Binding-site contacts:
Ligand atom O3' contacts residue LYS575 of chain 1.A at 3.2 Å (salt-bridge).
Ligand atom C5' contacts residue LYS575 of chain 1.A at 3.5 Å.
Ligand atom OP1 contacts residue ARG114 of chain 1.A at 3.8 Å.
Ligand atom C3' contacts residue MG1 of chain 1.J at 3.5 Å.
Ligand atom C5' contacts residue GLN48 of chain 1.A at 3.7 Å.
Ligand atom P contacts residue ARG114 of chain 1.A at 3.5 Å.
Ligand atom C5' contacts residue GLY547 of chain 1.A at 3.5 Å.
Ligand atom C3' contacts residue ASP546 of chain 1.A at 3.8 Å.
Ligand atom N9 contacts residue PRO44 of chain 1.A at 3.8 Å.
Ligand atom C3' contacts residue SER576 of chain 1.A at 3.9 Å.
Ligand atom OP2 contacts residue ARG114 of chain 1.A at 2.3 Å (salt-bridge).
Ligand atom OP1 contacts residue VAL573 of chain 1.A at 3.9 Å.
Ligand atom P contacts residue LYS575 of chain 1.A at 3.6 Å.
Ligand atom OP1 contacts residue ARG574 of chain 1.A at 2.9 Å (salt-bridge).
Ligand atom C5' contacts residue SER576 of chain 1.A at 3.4 Å.
Ligand atom O4' contacts residue ALA47 of chain 1.A at 3.6 Å.
Ligand atom OP1 contacts residue GLY547 of chain 1.A at 3.6 Å.
Ligand atom N3 contacts residue PRO44 of chain 1.A at 3.8 Å.
Ligand atom O5' contacts residue ARG81 of chain 1.A at 3.5 Å (salt-bridge).
Ligand atom N3 contacts residue ALA47 of chain 1.A at 3.9 Å.
Ligand atom O4' contacts residue PRO44 of chain 1.A at 3.2 Å (h-bond).
Ligand atom C5 contacts residue PRO44 of chain 1.A at 3.7 Å (hydrophobic).
Ligand atom C1' contacts residue ALA47 of chain 1.A at 3.7 Å (hydrophobic).
Ligand atom O3' contacts residue ARG548 of chain 1.A at 3.8 Å.
Ligand atom O5' contacts residue SER576 of chain 1.A at 3.6 Å.
Ligand atom OP2 contacts residue SER576 of chain 1.A at 2.6 Å (h-bond).
Ligand atom C4 contacts residue PRO44 of chain 1.A at 3.6 Å (hydrophobic).
Ligand atom C3' contacts residue LYS575 of chain 1.A at 3.6 Å.
Ligand atom O5' contacts residue LYS575 of chain 1.A at 3.6 Å (salt-bridge).
Ligand atom OP1 contacts residue LYS618 of chain 1.A at 2.8 Å (salt-bridge).
Ligand atom C8 contacts residue PRO44 of chain 1.A at 3.8 Å (hydrophobic).
Ligand atom OP2 contacts residue LYS575 of chain 1.A at 3.8 Å.
Ligand atom N7 contacts residue PRO44 of chain 1.A at 3.7 Å.
Ligand atom O5' contacts residue ARG574 of chain 1.A at 3.4 Å.
Ligand atom O3' contacts residue ASP546 of chain 1.A at 2.6 Å (salt-bridge).
Ligand atom OP2 contacts residue GLY577 of chain 1.A at 3.4 Å.
Ligand atom OP1 contacts residue LYS575 of chain 1.A at 2.7 Å (salt-bridge).
Ligand atom OP1 contacts residue ARG51 of chain 1.A at 3.0 Å (salt-bridge).
Ligand atom O3' contacts residue MG1 of chain 1.J at 2.2 Å.
Ligand atom C4' contacts residue PRO44 of chain 1.A at 3.9 Å (hydrophobic).

Sequence of chain 1.A:
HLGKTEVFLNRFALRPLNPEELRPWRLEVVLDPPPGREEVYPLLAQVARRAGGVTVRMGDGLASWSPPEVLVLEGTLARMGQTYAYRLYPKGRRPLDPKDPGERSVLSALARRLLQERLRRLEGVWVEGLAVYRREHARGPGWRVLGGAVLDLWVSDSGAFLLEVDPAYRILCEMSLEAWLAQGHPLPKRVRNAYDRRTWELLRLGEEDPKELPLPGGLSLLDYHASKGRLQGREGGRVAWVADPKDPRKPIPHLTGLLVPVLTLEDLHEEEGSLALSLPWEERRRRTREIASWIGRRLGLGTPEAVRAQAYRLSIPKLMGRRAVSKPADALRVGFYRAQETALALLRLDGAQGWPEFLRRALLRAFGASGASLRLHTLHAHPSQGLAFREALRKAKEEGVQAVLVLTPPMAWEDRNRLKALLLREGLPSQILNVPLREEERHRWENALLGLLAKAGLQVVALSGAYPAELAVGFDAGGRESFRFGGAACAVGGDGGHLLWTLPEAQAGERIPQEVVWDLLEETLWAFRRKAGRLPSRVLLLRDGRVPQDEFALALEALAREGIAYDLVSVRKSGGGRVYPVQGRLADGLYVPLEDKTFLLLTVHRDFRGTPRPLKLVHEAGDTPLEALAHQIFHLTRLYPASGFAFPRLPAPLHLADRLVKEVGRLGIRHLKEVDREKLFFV

This small molecule binds to this protein.
Small molecule (SMILES): Nc1ccn([C@H]2C[C@H](O[P](=O)(O)OC[C@H]3O[C@@H](n4ccc(N)nc4=O)C[C@@H]3O)[C@@H](CO[P](=O)(O)O[C@H]3C[C@H](n4cnc5c(N)ncnc54)O[C@@H]3CO[P](=O)(O)O[C@H]3C[C@H](n4cnc5c(N)ncnc54)O[C@@H]3CO[P](=O)(O)O[C@H]3C[C@H](n4ccc(N)nc4=O)O[C@@H]3CO[P](=O)(O)O[C@H]3C[C@H](n4cnc5c(N)ncnc54)O[C@@H]3CO)O2)c(=O)n1